The small molecule below binds the protein below.
Small molecule (SMILES): CC(=O)N[C@@H]1[C@@H](O)[C@H](O)[C@@H](CO)O[C@H]1O

Sequence of chain 15.C:
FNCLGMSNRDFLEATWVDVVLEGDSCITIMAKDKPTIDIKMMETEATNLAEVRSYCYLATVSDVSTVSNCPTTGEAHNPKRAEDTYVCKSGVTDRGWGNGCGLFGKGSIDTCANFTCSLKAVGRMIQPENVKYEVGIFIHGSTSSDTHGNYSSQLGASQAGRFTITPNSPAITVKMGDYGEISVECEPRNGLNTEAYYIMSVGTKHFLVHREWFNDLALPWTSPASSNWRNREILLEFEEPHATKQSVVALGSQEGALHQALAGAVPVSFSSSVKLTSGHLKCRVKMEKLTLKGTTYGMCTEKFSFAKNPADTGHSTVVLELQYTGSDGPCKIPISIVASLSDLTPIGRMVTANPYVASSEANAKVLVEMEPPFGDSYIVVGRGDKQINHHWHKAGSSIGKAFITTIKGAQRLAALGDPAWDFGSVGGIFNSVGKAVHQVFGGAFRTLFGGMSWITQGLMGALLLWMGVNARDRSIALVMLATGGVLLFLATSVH

Binding-site contacts:
Ligand atom O6 contacts residue THR120 of chain 15.C at 3.1 Å (h-bond).
Ligand atom N2 contacts residue ASN118 of chain 15.C at 2.9 Å (h-bond).
Ligand atom C6 contacts residue THR89 of chain 15.C at 4.2 Å.
Ligand atom O5 contacts residue ASN118 of chain 15.C at 2.4 Å (h-bond).
Ligand atom C3 contacts residue ASN118 of chain 15.C at 3.8 Å.
Ligand atom C5 contacts residue THR120 of chain 15.C at 4.0 Å.
Ligand atom C2 contacts residue ASN118 of chain 15.C at 2.4 Å.
Ligand atom C1 contacts residue ASN118 of chain 15.C at 1.4 Å.
Ligand atom O5 contacts residue THR89 of chain 15.C at 3.8 Å.
Ligand atom O6 contacts residue PHE119 of chain 15.C at 2.8 Å (h-bond).
Ligand atom C2 contacts residue SER66 of chain 15.C at 4.4 Å.
Ligand atom O6 contacts residue THR89 of chain 15.C at 3.5 Å.
Ligand atom C1 contacts residue THR89 of chain 15.C at 3.9 Å.
Ligand atom C6 contacts residue PHE119 of chain 15.C at 4.1 Å (hydrophobic).
Ligand atom C4 contacts residue ASN118 of chain 15.C at 4.2 Å.
Ligand atom C8 contacts residue ASN118 of chain 15.C at 3.9 Å.
Ligand atom O6 contacts residue ASN118 of chain 15.C at 4.1 Å.
Ligand atom C5 contacts residue THR89 of chain 15.C at 4.1 Å.
Ligand atom N2 contacts residue TYR90 of chain 15.C at 4.5 Å.
Ligand atom C5 contacts residue ASN118 of chain 15.C at 3.7 Å.
Ligand atom C7 contacts residue TYR90 of chain 15.C at 3.8 Å (hydrophobic).
Ligand atom O7 contacts residue ASN118 of chain 15.C at 4.5 Å.
Ligand atom O7 contacts residue TYR90 of chain 15.C at 3.7 Å.
Ligand atom C7 contacts residue ASN118 of chain 15.C at 3.6 Å.
Ligand atom C6 contacts residue THR120 of chain 15.C at 3.4 Å.
Ligand atom O5 contacts residue PHE119 of chain 15.C at 4.2 Å.
Ligand atom C8 contacts residue TYR90 of chain 15.C at 3.9 Å (hydrophobic).
Ligand atom C1 contacts residue SER66 of chain 15.C at 4.2 Å.
Ligand atom O5 contacts residue THR120 of chain 15.C at 3.4 Å (h-bond).